Binding-site contacts:
Ligand atom C16 contacts residue ARG628 of chain 1.D at 3.9 Å.
Ligand atom C6 contacts residue LEU158 of chain 1.E at 3.8 Å (hydrophobic).
Ligand atom C9 contacts residue LYS48 of chain 1.E at 3.8 Å.
Ligand atom C5 contacts residue LEU158 of chain 1.E at 3.9 Å (hydrophobic).
Ligand atom C12 contacts residue VAL33 of chain 1.E at 3.9 Å (hydrophobic).
Ligand atom C7 contacts residue PHE105 of chain 1.E at 4.0 Å (hydrophobic).
Ligand atom C15 contacts residue ASP109 of chain 1.E at 3.5 Å.
Ligand atom C22 contacts residue ASN607 of chain 1.D at 3.4 Å.
Ligand atom N4 contacts residue MET108 of chain 1.E at 3.5 Å (h-bond).
Ligand atom C19 contacts residue ARG628 of chain 1.D at 3.6 Å.
Ligand atom C17 contacts residue ILE25 of chain 1.E at 3.5 Å (hydrophobic).
Ligand atom C13 contacts residue ASP169 of chain 1.E at 3.8 Å.
Ligand atom C9 contacts residue PHE105 of chain 1.E at 3.4 Å (hydrophobic).
Ligand atom C3 contacts residue LEU158 of chain 1.E at 4.0 Å (hydrophobic).
Ligand atom N4 contacts residue LEU158 of chain 1.E at 3.9 Å.
Ligand atom C17 contacts residue ARG628 of chain 1.D at 3.6 Å.
Ligand atom C4 contacts residue LEU158 of chain 1.E at 3.7 Å (hydrophobic).
Ligand atom C18 contacts residue ILE25 of chain 1.E at 3.5 Å (hydrophobic).
Ligand atom C22 contacts residue ASN608 of chain 1.D at 3.7 Å.
Ligand atom C6 contacts residue ALA46 of chain 1.E at 3.7 Å (hydrophobic).
Ligand atom C8 contacts residue LEU158 of chain 1.E at 3.8 Å (hydrophobic).
Ligand atom C1 contacts residue ASP111 of chain 1.E at 3.9 Å.
Ligand atom C9 contacts residue ALA46 of chain 1.E at 3.9 Å (hydrophobic).
Ligand atom N5 contacts residue LEU158 of chain 1.E at 3.6 Å.
Ligand atom C21 contacts residue ILE25 of chain 1.E at 3.9 Å (hydrophobic).
Ligand atom N2 contacts residue LEU158 of chain 1.E at 3.8 Å.
Ligand atom C1 contacts residue MET108 of chain 1.E at 3.9 Å (hydrophobic).
Ligand atom N1 contacts residue MET108 of chain 1.E at 3.4 Å (h-bond).
Ligand atom C8 contacts residue LYS48 of chain 1.E at 3.9 Å.
Ligand atom C6 contacts residue MET108 of chain 1.E at 3.9 Å (hydrophobic).
Ligand atom C22 contacts residue ILE609 of chain 1.D at 4.0 Å (hydrophobic).
Ligand atom C2 contacts residue LEU158 of chain 1.E at 3.8 Å (hydrophobic).
Ligand atom C16 contacts residue ILE25 of chain 1.E at 3.8 Å (hydrophobic).
Ligand atom C18 contacts residue ARG628 of chain 1.D at 3.6 Å.
Ligand atom C21 contacts residue TYR107 of chain 1.E at 3.7 Å (hydrophobic).
Ligand atom C15 contacts residue TYR107 of chain 1.E at 3.8 Å (hydrophobic).
Ligand atom C14 contacts residue ARG628 of chain 1.D at 3.5 Å.
Ligand atom C13 contacts residue GLU27 of chain 1.E at 3.9 Å.
Ligand atom C6 contacts residue GLU106 of chain 1.E at 3.3 Å.
Ligand atom C8 contacts residue ALA168 of chain 1.E at 3.6 Å (hydrophobic).

Sequence of chain 1.E:
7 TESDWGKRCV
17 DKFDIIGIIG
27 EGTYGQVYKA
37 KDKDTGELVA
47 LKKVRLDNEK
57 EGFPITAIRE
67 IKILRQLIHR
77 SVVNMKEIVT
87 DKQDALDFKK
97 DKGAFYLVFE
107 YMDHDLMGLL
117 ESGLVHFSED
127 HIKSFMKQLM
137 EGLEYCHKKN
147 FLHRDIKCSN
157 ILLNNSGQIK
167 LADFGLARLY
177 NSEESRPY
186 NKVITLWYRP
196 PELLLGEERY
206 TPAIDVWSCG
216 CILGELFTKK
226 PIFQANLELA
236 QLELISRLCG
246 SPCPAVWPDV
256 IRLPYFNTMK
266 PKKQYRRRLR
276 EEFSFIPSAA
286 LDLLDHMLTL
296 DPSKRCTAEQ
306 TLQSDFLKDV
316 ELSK

This protein binds this small molecule.
Small molecule (SMILES): CC[C@H](CO)Nc1nc(NCCCc2cccc(C)c2)c2ncn(C(C)C)c2n1

Sequence of chain 1.D:
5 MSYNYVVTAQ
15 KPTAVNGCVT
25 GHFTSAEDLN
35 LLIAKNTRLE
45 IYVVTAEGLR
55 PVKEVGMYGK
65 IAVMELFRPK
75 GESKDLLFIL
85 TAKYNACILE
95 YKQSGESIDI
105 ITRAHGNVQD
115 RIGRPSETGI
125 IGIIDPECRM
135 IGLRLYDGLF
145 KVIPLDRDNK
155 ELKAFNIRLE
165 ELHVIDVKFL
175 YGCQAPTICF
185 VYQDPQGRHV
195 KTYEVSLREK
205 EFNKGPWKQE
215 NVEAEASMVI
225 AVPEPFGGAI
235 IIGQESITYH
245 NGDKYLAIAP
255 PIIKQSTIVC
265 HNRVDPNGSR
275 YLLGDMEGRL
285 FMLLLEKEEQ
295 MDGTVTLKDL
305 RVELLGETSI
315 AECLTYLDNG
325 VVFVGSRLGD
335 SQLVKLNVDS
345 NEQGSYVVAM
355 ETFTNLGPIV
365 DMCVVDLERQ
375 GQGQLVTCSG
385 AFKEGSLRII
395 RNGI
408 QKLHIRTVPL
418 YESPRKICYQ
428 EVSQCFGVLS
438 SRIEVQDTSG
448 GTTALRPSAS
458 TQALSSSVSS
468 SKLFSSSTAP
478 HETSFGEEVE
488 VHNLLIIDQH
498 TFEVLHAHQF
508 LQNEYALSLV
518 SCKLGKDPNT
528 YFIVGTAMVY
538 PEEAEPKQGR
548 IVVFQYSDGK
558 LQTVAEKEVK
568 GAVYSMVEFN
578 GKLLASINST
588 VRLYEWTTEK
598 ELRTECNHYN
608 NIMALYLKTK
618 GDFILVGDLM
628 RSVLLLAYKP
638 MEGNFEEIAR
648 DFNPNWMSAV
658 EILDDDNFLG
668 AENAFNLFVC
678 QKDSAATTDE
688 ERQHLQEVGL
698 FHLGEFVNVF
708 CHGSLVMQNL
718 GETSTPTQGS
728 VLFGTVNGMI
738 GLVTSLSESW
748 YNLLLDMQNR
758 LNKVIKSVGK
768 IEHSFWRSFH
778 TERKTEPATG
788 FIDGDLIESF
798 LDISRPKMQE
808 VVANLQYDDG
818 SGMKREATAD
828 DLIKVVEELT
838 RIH